Sequence of chain 1.K:
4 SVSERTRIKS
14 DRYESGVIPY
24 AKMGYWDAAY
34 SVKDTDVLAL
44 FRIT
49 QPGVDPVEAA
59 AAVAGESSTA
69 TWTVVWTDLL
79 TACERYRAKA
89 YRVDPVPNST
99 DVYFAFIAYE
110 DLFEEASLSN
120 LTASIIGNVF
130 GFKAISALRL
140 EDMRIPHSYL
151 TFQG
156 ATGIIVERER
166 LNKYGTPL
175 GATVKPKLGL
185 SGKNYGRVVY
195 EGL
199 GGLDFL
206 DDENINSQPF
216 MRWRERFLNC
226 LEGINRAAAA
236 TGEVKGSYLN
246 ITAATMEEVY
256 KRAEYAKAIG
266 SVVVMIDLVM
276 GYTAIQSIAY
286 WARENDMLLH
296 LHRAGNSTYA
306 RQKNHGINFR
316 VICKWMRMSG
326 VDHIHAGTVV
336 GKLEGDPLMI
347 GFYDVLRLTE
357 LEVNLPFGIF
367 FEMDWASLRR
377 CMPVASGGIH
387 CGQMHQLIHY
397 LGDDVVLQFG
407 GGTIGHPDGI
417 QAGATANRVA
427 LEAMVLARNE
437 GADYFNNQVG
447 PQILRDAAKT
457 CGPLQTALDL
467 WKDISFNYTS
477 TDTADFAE

This small molecule binds to this protein.
Small molecule (SMILES): O=C(O)[C@@](O)(COP(=O)(O)O)[C@H](O)[C@H](O)COP(=O)(O)O

Binding-site contacts:
Ligand atom O3 contacts residue MG1 of chain 1.OA at 2.2 Å.
Ligand atom O6 contacts residue LYS337 of chain 1.K at 2.8 Å (salt-bridge).
Ligand atom O3 contacts residue GLU208 of chain 1.K at 3.0 Å (salt-bridge).
Ligand atom O3 contacts residue HIS297 of chain 1.K at 3.0 Å (h-bond).
Ligand atom O2 contacts residue LYS179 of chain 1.K at 2.9 Å (salt-bridge).
Ligand atom O1P contacts residue GLY406 of chain 1.K at 2.8 Å (h-bond).
Ligand atom O6P contacts residue ARG298 of chain 1.K at 3.0 Å (salt-bridge).
Ligand atom O7 contacts residue ASP207 of chain 1.K at 3.0 Å (salt-bridge).
Ligand atom O2P contacts residue GLY384 of chain 1.K at 2.8 Å (h-bond).
Ligand atom O4 contacts residue SER382 of chain 1.K at 3.0 Å (h-bond).
Ligand atom O7 contacts residue LYS181 of chain 1.K at 2.6 Å (salt-bridge).
Ligand atom O2P contacts residue TRP70 of chain 1.G at 3.4 Å.
Ligand atom C contacts residue ASN127 of chain 1.G at 3.3 Å.
Ligand atom O4P contacts residue SER382 of chain 1.K at 3.4 Å (h-bond).
Ligand atom P1 contacts residue THR69 of chain 1.G at 3.4 Å.
Ligand atom O2 contacts residue ASP207 of chain 1.K at 3.4 Å (salt-bridge).
Ligand atom O2P contacts residue THR69 of chain 1.G at 3.4 Å (h-bond).
Ligand atom O7 contacts residue GLU208 of chain 1.K at 3.2 Å (salt-bridge).
Ligand atom O2 contacts residue THR177 of chain 1.K at 2.8 Å (h-bond).
Ligand atom O7 contacts residue LYS179 of chain 1.K at 3.3 Å (salt-bridge).
Ligand atom O3P contacts residue GLY407 of chain 1.K at 2.8 Å (h-bond).
Ligand atom C2 contacts residue MG1 of chain 1.OA at 2.8 Å.
Ligand atom O4P contacts residue HIS330 of chain 1.K at 2.8 Å (h-bond).
Ligand atom O2P contacts residue GLY383 of chain 1.K at 3.3 Å.
Ligand atom O2P contacts residue LYS337 of chain 1.K at 2.9 Å (salt-bridge).
Ligand atom O1 contacts residue LYS179 of chain 1.K at 3.2 Å (salt-bridge).
Ligand atom O7 contacts residue MG1 of chain 1.OA at 2.1 Å.
Ligand atom O7 contacts residue ASN127 of chain 1.G at 2.9 Å (h-bond).
Ligand atom O5P contacts residue ARG298 of chain 1.K at 2.8 Å (salt-bridge).
Ligand atom C3 contacts residue KCX205 of chain 1.K at 3.1 Å.
Ligand atom O3P contacts residue LYS179 of chain 1.K at 3.3 Å.
Ligand atom O4 contacts residue GLY383 of chain 1.K at 3.1 Å.
Ligand atom O2 contacts residue MG1 of chain 1.OA at 2.3 Å.
Ligand atom O6 contacts residue GLU64 of chain 1.G at 3.4 Å (salt-bridge).
Ligand atom C contacts residue MG1 of chain 1.OA at 2.8 Å.
Ligand atom O5P contacts residue LEU338 of chain 1.K at 3.3 Å.
Ligand atom O3 contacts residue KCX205 of chain 1.K at 2.6 Å (h-bond).
Ligand atom C3 contacts residue MG1 of chain 1.OA at 3.0 Å.
Ligand atom O3P contacts residue THR69 of chain 1.G at 2.5 Å (h-bond).
Ligand atom O2 contacts residue KCX205 of chain 1.K at 3.1 Å (h-bond).

Sequence of chain 1.G:
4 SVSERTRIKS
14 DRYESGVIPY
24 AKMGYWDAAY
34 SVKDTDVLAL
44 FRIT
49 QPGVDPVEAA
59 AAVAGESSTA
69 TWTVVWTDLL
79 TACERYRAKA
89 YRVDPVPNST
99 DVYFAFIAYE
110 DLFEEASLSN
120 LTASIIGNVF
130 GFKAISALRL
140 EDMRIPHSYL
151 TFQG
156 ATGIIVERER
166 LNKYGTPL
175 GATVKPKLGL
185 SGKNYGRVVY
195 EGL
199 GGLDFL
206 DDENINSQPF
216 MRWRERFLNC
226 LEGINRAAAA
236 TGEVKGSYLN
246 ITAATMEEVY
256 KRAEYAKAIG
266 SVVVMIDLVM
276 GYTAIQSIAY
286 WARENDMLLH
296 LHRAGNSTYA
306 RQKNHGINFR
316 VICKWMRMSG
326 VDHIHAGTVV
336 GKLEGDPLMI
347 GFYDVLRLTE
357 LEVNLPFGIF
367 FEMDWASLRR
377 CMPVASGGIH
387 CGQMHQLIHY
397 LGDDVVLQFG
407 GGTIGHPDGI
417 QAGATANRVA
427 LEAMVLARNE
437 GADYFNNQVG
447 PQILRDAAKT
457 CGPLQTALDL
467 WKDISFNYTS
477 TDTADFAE